A protein and the small-molecule ligand that binds it are described below.
Small molecule (SMILES): Nc1ncnc2c1ncn2[C@@H]1O[C@H](CO[P](=O)(S)OP(=O)(O)OP(=O)(O)O)[C@@H](O)[C@H]1O

Binding-site contacts:
Ligand atom C6 contacts residue ARG206 of chain 1.B at 3.5 Å.
Ligand atom C2 contacts residue ARG206 of chain 1.B at 3.3 Å.
Ligand atom PA contacts residue GLU28 of chain 1.B at 3.6 Å.
Ligand atom O3A contacts residue ARG63 of chain 1.B at 3.7 Å.
Ligand atom C5 contacts residue ARG206 of chain 1.B at 3.2 Å.
Ligand atom O2' contacts residue ARG206 of chain 1.B at 2.8 Å (salt-bridge).
Ligand atom N9 contacts residue ARG206 of chain 1.B at 3.3 Å (salt-bridge).
Ligand atom C2 contacts residue ALA205 of chain 1.B at 3.4 Å (hydrophobic).
Ligand atom C2' contacts residue ARG206 of chain 1.B at 3.1 Å.
Ligand atom N7 contacts residue ARG206 of chain 1.B at 3.0 Å (salt-bridge).
Ligand atom O1A contacts residue ARG206 of chain 1.B at 3.3 Å (salt-bridge).
Ligand atom O2A contacts residue TYR29 of chain 1.B at 3.6 Å.
Ligand atom PB contacts residue ARG63 of chain 1.B at 3.6 Å.
Ligand atom O3' contacts residue GLY120 of chain 1.B at 3.5 Å (h-bond).
Ligand atom O2B contacts residue HIS36 of chain 1.B at 3.7 Å.
Ligand atom O3G contacts residue ARG206 of chain 1.B at 3.2 Å (salt-bridge).
Ligand atom C8 contacts residue HIS36 of chain 1.B at 3.4 Å.
Ligand atom N6 contacts residue GLY35 of chain 1.B at 3.5 Å.
Ligand atom PG contacts residue ARG206 of chain 1.B at 3.7 Å.
Ligand atom N3 contacts residue GLY120 of chain 1.B at 3.5 Å.
Ligand atom O1B contacts residue ARG63 of chain 1.B at 2.2 Å (salt-bridge).
Ligand atom N6 contacts residue ILE207 of chain 1.B at 3.5 Å (h-bond).
Ligand atom O1A contacts residue HIS36 of chain 1.B at 3.6 Å.
Ligand atom C8 contacts residue ARG206 of chain 1.B at 3.4 Å.
Ligand atom C4 contacts residue ARG206 of chain 1.B at 3.6 Å.
Ligand atom O1A contacts residue HIS33 of chain 1.B at 2.8 Å (h-bond).
Ligand atom O5' contacts residue HIS36 of chain 1.B at 3.1 Å (h-bond).
Ligand atom PA contacts residue HIS36 of chain 1.B at 3.2 Å.
Ligand atom O2B contacts residue ARG206 of chain 1.B at 2.9 Å (salt-bridge).
Ligand atom C5' contacts residue HIS36 of chain 1.B at 3.5 Å.
Ligand atom N6 contacts residue ILE223 of chain 1.B at 3.7 Å.
Ligand atom C2' contacts residue ASN181 of chain 1.B at 3.6 Å.
Ligand atom N1 contacts residue ARG206 of chain 1.B at 3.1 Å.
Ligand atom O2A contacts residue HIS36 of chain 1.B at 2.9 Å (h-bond).
Ligand atom O2A contacts residue GLU28 of chain 1.B at 2.6 Å (salt-bridge).
Ligand atom O2' contacts residue ASN181 of chain 1.B at 2.6 Å (h-bond).
Ligand atom O2G contacts residue ALA226 of chain 1.B at 2.8 Å (h-bond).
Ligand atom N7 contacts residue HIS33 of chain 1.B at 3.4 Å.
Ligand atom O2' contacts residue GLY120 of chain 1.B at 2.9 Å (h-bond).
Ligand atom O3A contacts residue HIS36 of chain 1.B at 3.1 Å (h-bond).

Sequence of chain 1.B:
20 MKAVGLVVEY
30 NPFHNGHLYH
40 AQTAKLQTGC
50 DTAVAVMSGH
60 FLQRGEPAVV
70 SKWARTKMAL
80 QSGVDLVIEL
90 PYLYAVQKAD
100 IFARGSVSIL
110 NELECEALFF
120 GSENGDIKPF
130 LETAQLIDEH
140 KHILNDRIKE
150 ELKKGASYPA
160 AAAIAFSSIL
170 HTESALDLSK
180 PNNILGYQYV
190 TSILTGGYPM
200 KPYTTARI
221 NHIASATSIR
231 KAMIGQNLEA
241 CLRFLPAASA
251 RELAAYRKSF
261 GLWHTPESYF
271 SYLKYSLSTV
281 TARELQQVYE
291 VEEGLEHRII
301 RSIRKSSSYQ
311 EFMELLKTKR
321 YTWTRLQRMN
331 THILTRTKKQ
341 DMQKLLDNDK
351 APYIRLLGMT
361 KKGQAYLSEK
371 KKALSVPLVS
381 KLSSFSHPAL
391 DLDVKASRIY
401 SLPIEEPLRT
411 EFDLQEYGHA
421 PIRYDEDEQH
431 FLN